This protein binds this small molecule.
Small molecule (SMILES): CC(=O)N[C@@H]1[C@@H](O)[C@H](O)[C@@H](CO)O[C@H]1O

Binding-site contacts:
Ligand atom N2 contacts residue ASN241 of chain 1.A at 2.9 Å (h-bond).
Ligand atom C1 contacts residue ASN241 of chain 1.A at 1.4 Å.
Ligand atom C1 contacts residue ARG239 of chain 1.A at 4.2 Å.
Ligand atom C4 contacts residue LYS238 of chain 1.A at 4.1 Å.
Ligand atom C4 contacts residue GLY237 of chain 1.A at 3.5 Å.
Ligand atom O5 contacts residue ARG239 of chain 1.A at 3.4 Å (salt-bridge).
Ligand atom C5 contacts residue ARG239 of chain 1.A at 4.3 Å.
Ligand atom C4 contacts residue ASN241 of chain 1.A at 4.2 Å.
Ligand atom C6 contacts residue LEU246 of chain 1.A at 4.2 Å (hydrophobic).
Ligand atom N2 contacts residue GLY237 of chain 1.A at 4.4 Å.
Ligand atom C7 contacts residue ASN241 of chain 1.A at 4.0 Å.
Ligand atom C3 contacts residue GLY237 of chain 1.A at 3.6 Å.
Ligand atom C3 contacts residue ASN241 of chain 1.A at 3.8 Å.
Ligand atom C7 contacts residue GLY237 of chain 1.A at 4.3 Å.
Ligand atom O4 contacts residue GLY237 of chain 1.A at 4.3 Å.
Ligand atom C6 contacts residue TRP248 of chain 1.A at 4.4 Å (hydrophobic).
Ligand atom O4 contacts residue LYS238 of chain 1.A at 3.2 Å (salt-bridge).
Ligand atom O7 contacts residue GLY237 of chain 1.A at 3.4 Å (h-bond).
Ligand atom O6 contacts residue ASN241 of chain 1.A at 4.2 Å.
Ligand atom O6 contacts residue ARG239 of chain 1.A at 4.1 Å.
Ligand atom C6 contacts residue ARG239 of chain 1.A at 4.2 Å.
Ligand atom C5 contacts residue ASN241 of chain 1.A at 3.7 Å.
Ligand atom O3 contacts residue GLY237 of chain 1.A at 3.1 Å (h-bond).
Ligand atom C2 contacts residue GLY237 of chain 1.A at 3.5 Å.
Ligand atom O6 contacts residue LEU246 of chain 1.A at 3.6 Å.
Ligand atom O3 contacts residue LYS238 of chain 1.A at 4.0 Å.
Ligand atom C2 contacts residue ASN241 of chain 1.A at 2.5 Å.
Ligand atom O5 contacts residue ASN241 of chain 1.A at 2.4 Å (h-bond).

Sequence of chain 1.A:
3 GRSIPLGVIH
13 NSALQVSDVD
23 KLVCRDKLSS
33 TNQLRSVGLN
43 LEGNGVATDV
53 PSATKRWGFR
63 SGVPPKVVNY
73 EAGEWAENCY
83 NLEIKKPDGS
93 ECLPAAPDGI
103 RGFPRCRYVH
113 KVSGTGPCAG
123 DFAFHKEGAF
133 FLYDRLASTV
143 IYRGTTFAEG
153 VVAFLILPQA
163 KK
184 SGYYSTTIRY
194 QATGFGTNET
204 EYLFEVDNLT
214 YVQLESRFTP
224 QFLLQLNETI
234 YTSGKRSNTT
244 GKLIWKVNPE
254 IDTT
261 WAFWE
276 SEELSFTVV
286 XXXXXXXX